Binding-site contacts:
Ligand atom C1 contacts residue ASN77 of chain 1.F at 4.0 Å.
Ligand atom O6 contacts residue ASN79 of chain 1.C at 4.4 Å.
Ligand atom O7 contacts residue ASN79 of chain 1.C at 3.5 Å (h-bond).
Ligand atom C8 contacts residue VAL80 of chain 1.F at 3.8 Å (hydrophobic).
Ligand atom N2 contacts residue ASN79 of chain 1.C at 2.6 Å (h-bond).
Ligand atom C1 contacts residue ASN79 of chain 1.C at 1.5 Å.
Ligand atom C8 contacts residue SER81 of chain 1.F at 3.8 Å.
Ligand atom O6 contacts residue ASP78 of chain 1.C at 2.7 Å (salt-bridge).
Ligand atom C7 contacts residue VAL80 of chain 1.F at 4.3 Å (hydrophobic).
Ligand atom C1 contacts residue ILE75 of chain 1.C at 3.6 Å (hydrophobic).
Ligand atom C2 contacts residue ASN79 of chain 1.C at 2.6 Å.
Ligand atom C4 contacts residue ASN79 of chain 1.C at 4.2 Å.
Ligand atom C5 contacts residue ASN79 of chain 1.C at 3.7 Å.
Ligand atom O5 contacts residue ASN79 of chain 1.C at 2.4 Å (h-bond).
Ligand atom O6 contacts residue MET74 of chain 1.C at 4.4 Å.
Ligand atom C8 contacts residue ASN79 of chain 1.C at 3.3 Å.
Ligand atom C8 contacts residue ASN77 of chain 1.F at 3.2 Å.
Ligand atom O7 contacts residue VAL80 of chain 1.F at 4.2 Å.
Ligand atom C3 contacts residue ASN77 of chain 1.F at 4.3 Å.
Ligand atom O5 contacts residue ILE75 of chain 1.C at 3.6 Å.
Ligand atom O6 contacts residue ILE75 of chain 1.C at 3.8 Å.
Ligand atom C7 contacts residue ASN79 of chain 1.C at 2.9 Å.
Ligand atom O5 contacts residue ASP78 of chain 1.C at 4.2 Å.
Ligand atom C2 contacts residue ASN77 of chain 1.F at 3.9 Å.
Ligand atom C6 contacts residue ASP78 of chain 1.C at 3.9 Å.
Ligand atom N2 contacts residue ASN77 of chain 1.F at 2.9 Å (h-bond).
Ligand atom C7 contacts residue ASN77 of chain 1.F at 3.6 Å.
Ligand atom C3 contacts residue ASN79 of chain 1.C at 3.9 Å.

Sequence of chain 1.F:
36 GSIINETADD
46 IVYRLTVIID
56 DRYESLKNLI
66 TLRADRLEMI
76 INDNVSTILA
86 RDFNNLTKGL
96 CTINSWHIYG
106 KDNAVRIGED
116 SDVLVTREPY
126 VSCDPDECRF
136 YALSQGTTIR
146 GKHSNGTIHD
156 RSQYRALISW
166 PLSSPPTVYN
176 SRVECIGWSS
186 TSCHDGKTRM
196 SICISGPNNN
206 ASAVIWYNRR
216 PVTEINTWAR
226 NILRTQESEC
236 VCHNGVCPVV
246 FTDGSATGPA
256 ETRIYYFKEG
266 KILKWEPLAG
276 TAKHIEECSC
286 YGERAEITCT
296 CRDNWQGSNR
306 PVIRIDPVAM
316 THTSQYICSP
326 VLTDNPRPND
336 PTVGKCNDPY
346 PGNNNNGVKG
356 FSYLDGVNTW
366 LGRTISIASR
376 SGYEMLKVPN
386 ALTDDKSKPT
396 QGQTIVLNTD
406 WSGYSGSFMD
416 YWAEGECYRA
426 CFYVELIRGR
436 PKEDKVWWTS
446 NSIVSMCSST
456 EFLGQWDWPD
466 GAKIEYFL

This protein binds this small molecule.
Small molecule (SMILES): CC(=O)N[C@@H]1[C@@H](O)[C@H](O)[C@@H](CO)O[C@H]1O

Sequence of chain 1.C:
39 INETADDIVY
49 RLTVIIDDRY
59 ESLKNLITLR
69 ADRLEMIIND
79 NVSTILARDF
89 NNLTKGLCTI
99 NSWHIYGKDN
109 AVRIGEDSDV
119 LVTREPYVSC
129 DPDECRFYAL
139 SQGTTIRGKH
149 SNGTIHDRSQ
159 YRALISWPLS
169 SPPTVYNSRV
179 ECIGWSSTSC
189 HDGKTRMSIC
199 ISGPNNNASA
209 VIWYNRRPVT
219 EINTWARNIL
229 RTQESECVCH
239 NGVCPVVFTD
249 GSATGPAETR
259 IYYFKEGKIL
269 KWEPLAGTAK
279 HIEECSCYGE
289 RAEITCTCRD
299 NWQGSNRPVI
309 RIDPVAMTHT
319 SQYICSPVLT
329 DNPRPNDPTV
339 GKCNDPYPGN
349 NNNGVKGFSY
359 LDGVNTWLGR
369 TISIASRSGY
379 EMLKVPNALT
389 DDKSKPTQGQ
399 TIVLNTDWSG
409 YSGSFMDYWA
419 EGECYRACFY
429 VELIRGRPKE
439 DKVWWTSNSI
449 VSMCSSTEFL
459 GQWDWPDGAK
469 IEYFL